Binding-site contacts:
Ligand atom C18 contacts residue TYR155 of chain 2.A at 3.6 Å (hydrophobic).
Ligand atom O17 contacts residue TYR155 of chain 2.A at 2.4 Å (h-bond).
Ligand atom C18 contacts residue SER142 of chain 2.A at 3.5 Å.
Ligand atom C10 contacts residue VAL225 of chain 2.A at 4.0 Å (hydrophobic).
Ligand atom C3 contacts residue MET147 of chain 2.A at 4.2 Å (hydrophobic).
Ligand atom C14 contacts residue LEU149 of chain 2.A at 3.9 Å (hydrophobic).
Ligand atom C12 contacts residue GLY186 of chain 2.A at 3.9 Å.
Ligand atom C9 contacts residue LEU149 of chain 2.A at 4.1 Å (hydrophobic).
Ligand atom C12 contacts residue PRO187 of chain 2.A at 3.9 Å (hydrophobic).
Ligand atom C13 contacts residue LEU149 of chain 2.A at 4.0 Å (hydrophobic).
Ligand atom C4 contacts residue VAL225 of chain 2.A at 3.9 Å (hydrophobic).
Ligand atom C16 contacts residue TYR155 of chain 2.A at 3.8 Å (hydrophobic).
Ligand atom C17 contacts residue TYR155 of chain 2.A at 3.7 Å (hydrophobic).
Ligand atom C11 contacts residue PRO187 of chain 2.A at 4.0 Å (hydrophobic).
Ligand atom C18 contacts residue GLY144 of chain 2.A at 3.5 Å.
Ligand atom C1 contacts residue PHE259 of chain 2.A at 3.3 Å (hydrophobic).
Ligand atom C5 contacts residue VAL225 of chain 2.A at 3.7 Å (hydrophobic).
Ligand atom O3 contacts residue GLU282 of chain 2.A at 3.7 Å.
Ligand atom C5 contacts residue LEU149 of chain 2.A at 4.1 Å (hydrophobic).
Ligand atom C4 contacts residue MET279 of chain 2.A at 3.5 Å (hydrophobic).
Ligand atom C3 contacts residue MET279 of chain 2.A at 3.5 Å (hydrophobic).
Ligand atom C8 contacts residue LEU149 of chain 2.A at 3.4 Å (hydrophobic).
Ligand atom C4 contacts residue HIS221 of chain 2.A at 4.0 Å.
Ligand atom C18 contacts residue LEU149 of chain 2.A at 3.2 Å (hydrophobic).
Ligand atom C6 contacts residue VAL225 of chain 2.A at 4.0 Å (hydrophobic).
Ligand atom O17 contacts residue NAP1 of chain 2.C at 3.2 Å.
Ligand atom C2 contacts residue MET147 of chain 2.A at 3.5 Å (hydrophobic).
Ligand atom C17 contacts residue SER142 of chain 2.A at 4.2 Å.
Ligand atom C11 contacts residue LEU149 of chain 2.A at 4.2 Å (hydrophobic).
Ligand atom C1 contacts residue MET147 of chain 2.A at 3.8 Å (hydrophobic).
Ligand atom O17 contacts residue SER142 of chain 2.A at 3.1 Å (h-bond).
Ligand atom C2 contacts residue PHE259 of chain 2.A at 3.2 Å (hydrophobic).
Ligand atom C17 contacts residue NAP1 of chain 2.C at 3.5 Å.
Ligand atom C15 contacts residue ASN152 of chain 2.A at 3.9 Å.
Ligand atom C16 contacts residue MET193 of chain 2.A at 3.7 Å (hydrophobic).
Ligand atom C1 contacts residue VAL143 of chain 2.A at 4.1 Å (hydrophobic).
Ligand atom C11 contacts residue VAL143 of chain 2.A at 3.2 Å (hydrophobic).
Ligand atom C12 contacts residue VAL143 of chain 2.A at 3.9 Å (hydrophobic).
Ligand atom O3 contacts residue MET279 of chain 2.A at 3.3 Å.
Ligand atom C7 contacts residue TYR218 of chain 2.A at 4.1 Å (hydrophobic).

This small molecule binds to this protein.
Small molecule (SMILES): C[C@]12CC[C@@H]3c4ccc(O)cc4CC[C@H]3[C@@H]1CC[C@@H]2O

Sequence of chain 2.A:
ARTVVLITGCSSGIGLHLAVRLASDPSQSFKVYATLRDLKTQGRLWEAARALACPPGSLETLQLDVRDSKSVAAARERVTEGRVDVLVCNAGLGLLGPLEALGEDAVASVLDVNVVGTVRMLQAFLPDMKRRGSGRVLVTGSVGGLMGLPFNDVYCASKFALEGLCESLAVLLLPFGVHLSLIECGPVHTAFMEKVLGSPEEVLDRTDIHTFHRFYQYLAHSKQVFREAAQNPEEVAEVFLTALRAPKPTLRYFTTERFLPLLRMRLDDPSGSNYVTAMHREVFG